The protein below binds the small molecule below.
Small molecule (SMILES): Nc1ncnc2ccccc12

Sequence of chain 1.E:
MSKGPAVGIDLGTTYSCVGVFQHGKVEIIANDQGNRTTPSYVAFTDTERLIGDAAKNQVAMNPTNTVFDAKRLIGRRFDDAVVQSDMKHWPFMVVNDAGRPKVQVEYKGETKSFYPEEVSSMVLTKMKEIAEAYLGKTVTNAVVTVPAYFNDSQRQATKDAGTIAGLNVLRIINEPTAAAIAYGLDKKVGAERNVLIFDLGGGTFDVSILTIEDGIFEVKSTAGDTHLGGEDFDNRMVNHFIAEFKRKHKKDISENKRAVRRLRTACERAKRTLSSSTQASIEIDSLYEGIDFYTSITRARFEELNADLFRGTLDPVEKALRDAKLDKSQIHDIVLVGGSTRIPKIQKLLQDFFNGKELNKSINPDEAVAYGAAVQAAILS

Binding-site contacts:
Ligand atom C6 contacts residue LYS276 of chain 1.E at 4.5 Å.
Ligand atom N1 contacts residue LYS276 of chain 1.E at 3.8 Å.
Ligand atom C6 contacts residue GLY344 of chain 1.E at 3.3 Å.
Ligand atom N3 contacts residue ARG277 of chain 1.E at 3.8 Å.
Ligand atom N3 contacts residue ARG347 of chain 1.E at 4.2 Å.
Ligand atom N3 contacts residue SER280 of chain 1.E at 2.8 Å (h-bond).
Ligand atom CAB contacts residue ARG347 of chain 1.E at 3.6 Å.
Ligand atom N1 contacts residue GLY344 of chain 1.E at 3.5 Å (h-bond).
Ligand atom C2 contacts residue ILE348 of chain 1.E at 3.8 Å (hydrophobic).
Ligand atom C5 contacts residue ARG347 of chain 1.E at 4.2 Å.
Ligand atom CAE contacts residue ARG347 of chain 1.E at 3.7 Å.
Ligand atom N3 contacts residue ILE348 of chain 1.E at 4.4 Å.
Ligand atom C5 contacts residue GLY344 of chain 1.E at 3.7 Å.
Ligand atom CAE contacts residue ARG277 of chain 1.E at 3.6 Å.
Ligand atom C6 contacts residue ARG277 of chain 1.E at 4.3 Å.
Ligand atom C4 contacts residue GLY344 of chain 1.E at 4.2 Å.
Ligand atom CAC contacts residue ARG277 of chain 1.E at 4.0 Å.
Ligand atom C2 contacts residue LYS276 of chain 1.E at 4.1 Å.
Ligand atom CAF contacts residue ARG347 of chain 1.E at 3.4 Å.
Ligand atom CAF contacts residue GLY344 of chain 1.E at 4.4 Å.
Ligand atom C6 contacts residue SER345 of chain 1.E at 4.4 Å.
Ligand atom C4 contacts residue SER280 of chain 1.E at 3.7 Å.
Ligand atom NAA contacts residue GLY344 of chain 1.E at 3.6 Å.
Ligand atom C5 contacts residue ARG277 of chain 1.E at 3.8 Å.
Ligand atom C4 contacts residue ARG277 of chain 1.E at 3.8 Å.
Ligand atom C2 contacts residue SER280 of chain 1.E at 3.6 Å.
Ligand atom N1 contacts residue ILE348 of chain 1.E at 4.5 Å.
Ligand atom C4 contacts residue ARG347 of chain 1.E at 4.0 Å.
Ligand atom CAE contacts residue SER280 of chain 1.E at 3.8 Å.
Ligand atom CAF contacts residue ARG277 of chain 1.E at 3.9 Å.
Ligand atom C2 contacts residue GLY344 of chain 1.E at 4.0 Å.
Ligand atom N3 contacts residue GLY344 of chain 1.E at 4.4 Å.
Ligand atom N1 contacts residue SER345 of chain 1.E at 4.0 Å.
Ligand atom NAA contacts residue SER345 of chain 1.E at 4.1 Å.
Ligand atom CAC contacts residue ARG347 of chain 1.E at 3.5 Å.
Ligand atom N3 contacts residue LYS276 of chain 1.E at 4.0 Å.
Ligand atom CAB contacts residue ARG277 of chain 1.E at 4.1 Å.